Sequence of chain 1.C:
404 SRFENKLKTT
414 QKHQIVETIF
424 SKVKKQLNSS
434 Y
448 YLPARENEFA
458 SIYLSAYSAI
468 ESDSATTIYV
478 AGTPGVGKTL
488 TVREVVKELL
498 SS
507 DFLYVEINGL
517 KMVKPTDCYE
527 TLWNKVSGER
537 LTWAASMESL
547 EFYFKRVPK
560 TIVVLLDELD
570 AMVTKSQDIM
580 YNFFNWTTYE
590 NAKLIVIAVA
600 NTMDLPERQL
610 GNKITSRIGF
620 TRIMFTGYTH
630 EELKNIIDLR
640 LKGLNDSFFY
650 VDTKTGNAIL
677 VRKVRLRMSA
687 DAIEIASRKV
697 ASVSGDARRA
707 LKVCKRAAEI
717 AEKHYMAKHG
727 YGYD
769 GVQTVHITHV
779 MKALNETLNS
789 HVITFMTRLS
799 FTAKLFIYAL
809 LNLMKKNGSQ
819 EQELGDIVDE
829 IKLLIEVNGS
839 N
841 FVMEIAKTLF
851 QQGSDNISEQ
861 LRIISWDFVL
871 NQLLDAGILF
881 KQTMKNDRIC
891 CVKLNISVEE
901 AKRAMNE

The protein below binds the small molecule below.
Small molecule (SMILES): Nc1ncnc2c1ncn2[C@@H]1O[C@H](COP(=O)(O)OP(=O)(O)OP(O)(O)=S)[C@@H](O)[C@H]1O

Binding-site contacts:
Ligand atom O1B contacts residue THR115 of chain 1.B at 2.8 Å (h-bond).
Ligand atom O3G contacts residue PRO110 of chain 1.B at 3.3 Å.
Ligand atom S1G contacts residue THR115 of chain 1.B at 2.6 Å (h-bond).
Ligand atom C4' contacts residue LYS333 of chain 1.B at 3.5 Å.
Ligand atom O3A contacts residue GLY113 of chain 1.B at 3.5 Å (h-bond).
Ligand atom O5' contacts residue GLY113 of chain 1.B at 3.2 Å (h-bond).
Ligand atom N1 contacts residue ILE299 of chain 1.B at 3.5 Å.
Ligand atom O1A contacts residue SER615 of chain 1.C at 3.2 Å (h-bond).
Ligand atom C8 contacts residue GLY113 of chain 1.B at 3.7 Å.
Ligand atom O3' contacts residue ALA116 of chain 1.B at 3.4 Å.
Ligand atom C3' contacts residue GLY113 of chain 1.B at 3.7 Å.
Ligand atom PB contacts residue THR115 of chain 1.B at 3.2 Å.
Ligand atom O3A contacts residue GLY111 of chain 1.B at 3.2 Å.
Ligand atom O3G contacts residue GLY111 of chain 1.B at 2.5 Å (h-bond).
Ligand atom O2B contacts residue ARG616 of chain 1.C at 3.3 Å (salt-bridge).
Ligand atom O1B contacts residue LYS114 of chain 1.B at 3.0 Å (salt-bridge).
Ligand atom N6 contacts residue ILE299 of chain 1.B at 3.5 Å.
Ligand atom O3B contacts residue GLY113 of chain 1.B at 3.9 Å.
Ligand atom O5' contacts residue GLY111 of chain 1.B at 3.5 Å (h-bond).
Ligand atom O3B contacts residue LYS114 of chain 1.B at 3.0 Å (salt-bridge).
Ligand atom C5' contacts residue LYS333 of chain 1.B at 3.4 Å.
Ligand atom O2' contacts residue ALA116 of chain 1.B at 3.9 Å.
Ligand atom O3B contacts residue THR115 of chain 1.B at 3.2 Å (h-bond).
Ligand atom O1B contacts residue GLY113 of chain 1.B at 3.0 Å.
Ligand atom N6 contacts residue TYR291 of chain 1.B at 3.7 Å.
Ligand atom C2' contacts residue ALA116 of chain 1.B at 3.7 Å (hydrophobic).
Ligand atom C5' contacts residue ASP330 of chain 1.B at 3.7 Å.
Ligand atom O3A contacts residue THR112 of chain 1.B at 3.8 Å.
Ligand atom PB contacts residue LYS114 of chain 1.B at 3.5 Å.
Ligand atom PG contacts residue THR115 of chain 1.B at 3.7 Å.
Ligand atom O1A contacts residue LYS333 of chain 1.B at 3.5 Å (salt-bridge).
Ligand atom PG contacts residue GLY111 of chain 1.B at 3.5 Å.
Ligand atom O2B contacts residue THR115 of chain 1.B at 2.5 Å (h-bond).
Ligand atom O2G contacts residue PRO109 of chain 1.B at 3.4 Å (h-bond).
Ligand atom O2G contacts residue LYS114 of chain 1.B at 3.4 Å.
Ligand atom O2G contacts residue PRO110 of chain 1.B at 3.4 Å.
Ligand atom O1B contacts residue ALA116 of chain 1.B at 3.6 Å (h-bond).
Ligand atom C6 contacts residue ILE299 of chain 1.B at 3.8 Å (hydrophobic).
Ligand atom N1 contacts residue THR82 of chain 1.B at 3.6 Å.
Ligand atom O2G contacts residue GLY111 of chain 1.B at 3.8 Å.

Sequence of chain 1.B:
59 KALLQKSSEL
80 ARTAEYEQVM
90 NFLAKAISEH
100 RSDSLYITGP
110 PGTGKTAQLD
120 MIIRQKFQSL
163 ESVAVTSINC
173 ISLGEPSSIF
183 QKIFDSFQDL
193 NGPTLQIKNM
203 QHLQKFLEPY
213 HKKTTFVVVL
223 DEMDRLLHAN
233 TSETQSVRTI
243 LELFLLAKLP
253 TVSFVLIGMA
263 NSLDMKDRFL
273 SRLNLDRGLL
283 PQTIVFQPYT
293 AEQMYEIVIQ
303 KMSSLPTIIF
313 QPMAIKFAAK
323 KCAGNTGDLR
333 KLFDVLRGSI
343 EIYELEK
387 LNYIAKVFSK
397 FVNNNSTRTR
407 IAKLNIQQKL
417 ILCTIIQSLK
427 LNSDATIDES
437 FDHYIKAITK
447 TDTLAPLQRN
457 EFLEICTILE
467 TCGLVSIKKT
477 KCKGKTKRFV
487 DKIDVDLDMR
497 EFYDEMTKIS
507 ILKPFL